A small-molecule ligand and the protein it binds are described below.
Small molecule (SMILES): Cn1nc(S(N)(=O)=O)s/c1=N\S(=O)(=O)c1ccc(C(C)(C)C)cc1

Sequence of chain 1.E:
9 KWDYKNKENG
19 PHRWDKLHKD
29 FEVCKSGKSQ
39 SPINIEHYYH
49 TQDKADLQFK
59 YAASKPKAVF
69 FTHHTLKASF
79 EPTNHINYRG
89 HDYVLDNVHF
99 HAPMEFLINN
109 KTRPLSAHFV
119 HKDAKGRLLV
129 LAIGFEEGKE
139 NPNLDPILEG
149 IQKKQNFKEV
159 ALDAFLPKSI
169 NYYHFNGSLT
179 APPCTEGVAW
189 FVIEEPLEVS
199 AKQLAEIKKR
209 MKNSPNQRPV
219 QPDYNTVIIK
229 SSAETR

Binding-site contacts:
Ligand atom OAH contacts residue TRP188 of chain 1.E at 4.2 Å.
Ligand atom OAG contacts residue HIS97 of chain 1.E at 3.4 Å.
Ligand atom OAH contacts residue ALA179 of chain 1.E at 4.0 Å.
Ligand atom NAI contacts residue HIS97 of chain 1.E at 3.0 Å (h-bond).
Ligand atom NAK contacts residue LYS75 of chain 1.E at 3.8 Å.
Ligand atom OAM contacts residue ASN95 of chain 1.E at 3.8 Å.
Ligand atom NAC contacts residue LEU177 of chain 1.E at 3.8 Å.
Ligand atom SAF contacts residue HIS97 of chain 1.E at 3.7 Å.
Ligand atom NAI contacts residue HIS99 of chain 1.E at 3.0 Å (h-bond).
Ligand atom CAE contacts residue LEU177 of chain 1.E at 3.6 Å (hydrophobic).
Ligand atom NAI contacts residue ZN1 of chain 1.S at 2.0 Å.
Ligand atom OAG contacts residue TRP188 of chain 1.E at 3.9 Å.
Ligand atom NAI contacts residue THR178 of chain 1.E at 2.1 Å (h-bond).
Ligand atom OAG contacts residue ZN1 of chain 1.S at 3.4 Å.
Ligand atom SAL contacts residue LYS75 of chain 1.E at 4.0 Å.
Ligand atom SAF contacts residue ZN1 of chain 1.S at 3.2 Å.
Ligand atom SAL contacts residue ASN95 of chain 1.E at 4.1 Å.
Ligand atom OAM contacts residue LYS75 of chain 1.E at 3.2 Å (salt-bridge).
Ligand atom OAG contacts residue HIS116 of chain 1.E at 3.8 Å.
Ligand atom OAO contacts residue ASN95 of chain 1.E at 3.2 Å (h-bond).
Ligand atom OAH contacts residue THR178 of chain 1.E at 2.5 Å (h-bond).
Ligand atom SAA contacts residue VAL118 of chain 1.E at 4.1 Å.
Ligand atom NAD contacts residue LEU177 of chain 1.E at 3.7 Å.
Ligand atom OAG contacts residue VAL128 of chain 1.E at 3.7 Å.
Ligand atom NAI contacts residue HIS116 of chain 1.E at 3.4 Å (h-bond).
Ligand atom OAO contacts residue VAL118 of chain 1.E at 3.3 Å.
Ligand atom CAJ contacts residue PRO180 of chain 1.E at 3.4 Å (hydrophobic).
Ligand atom SAA contacts residue HIS97 of chain 1.E at 3.6 Å.
Ligand atom NAC contacts residue ALA179 of chain 1.E at 4.0 Å.
Ligand atom OAG contacts residue THR178 of chain 1.E at 4.1 Å.
Ligand atom SAF contacts residue THR178 of chain 1.E at 3.1 Å (h-bond).
Ligand atom CAE contacts residue HIS97 of chain 1.E at 3.9 Å.
Ligand atom CAX contacts residue LEU126 of chain 1.E at 4.0 Å (hydrophobic).
Ligand atom NAD contacts residue ALA179 of chain 1.E at 3.5 Å.
Ligand atom NAI contacts residue GLU103 of chain 1.E at 4.1 Å.
Ligand atom OAH contacts residue LEU177 of chain 1.E at 3.1 Å.
Ligand atom CAJ contacts residue ALA179 of chain 1.E at 3.7 Å (hydrophobic).
Ligand atom CAJ contacts residue LEU177 of chain 1.E at 3.8 Å (hydrophobic).
Ligand atom SAF contacts residue LEU177 of chain 1.E at 4.0 Å.
Ligand atom CAS contacts residue LEU126 of chain 1.E at 4.0 Å (hydrophobic).